This protein binds this small molecule.
Small molecule (SMILES): CN(C)C1CCC(Oc2ncnc3ccc([N+](=O)[O-])cc23)CC1

Binding-site contacts:
Ligand atom N01 contacts residue ALA52 of chain 1.D at 3.5 Å.
Ligand atom O22 contacts residue SER169 of chain 1.D at 3.8 Å.
Ligand atom C09 contacts residue LEU159 of chain 1.D at 3.7 Å (hydrophobic).
Ligand atom C16 contacts residue ASP113 of chain 1.D at 3.6 Å.
Ligand atom C15 contacts residue ASP113 of chain 1.D at 3.4 Å.
Ligand atom C10 contacts residue VAL104 of chain 1.D at 3.5 Å (hydrophobic).
Ligand atom C06 contacts residue ALA52 of chain 1.D at 3.4 Å (hydrophobic).
Ligand atom N12 contacts residue TYR103 of chain 1.D at 3.6 Å.
Ligand atom C02 contacts residue TYR105 of chain 1.D at 4.0 Å (hydrophobic).
Ligand atom N12 contacts residue LYS54 of chain 1.D at 4.0 Å.
Ligand atom O22 contacts residue TYR103 of chain 1.D at 3.2 Å.
Ligand atom N01 contacts residue TYR105 of chain 1.D at 3.9 Å.
Ligand atom C15 contacts residue SER110 of chain 1.D at 3.9 Å.
Ligand atom N19 contacts residue ASP113 of chain 1.D at 2.7 Å (salt-bridge).
Ligand atom C10 contacts residue LEU159 of chain 1.D at 3.7 Å (hydrophobic).
Ligand atom C10 contacts residue TYR103 of chain 1.D at 3.7 Å (hydrophobic).
Ligand atom C05 contacts residue ALA52 of chain 1.D at 3.9 Å (hydrophobic).
Ligand atom O11 contacts residue VAL41 of chain 1.D at 3.9 Å.
Ligand atom C07 contacts residue LEU159 of chain 1.D at 3.4 Å (hydrophobic).
Ligand atom C05 contacts residue LEU159 of chain 1.D at 3.3 Å (hydrophobic).
Ligand atom C04 contacts residue LEU159 of chain 1.D at 3.9 Å (hydrophobic).
Ligand atom O23 contacts residue TYR103 of chain 1.D at 3.9 Å.
Ligand atom C04 contacts residue MET33 of chain 1.D at 3.9 Å (hydrophobic).
Ligand atom C08 contacts residue TYR103 of chain 1.D at 3.9 Å (hydrophobic).
Ligand atom N01 contacts residue MET106 of chain 1.D at 3.2 Å (h-bond).
Ligand atom C14 contacts residue LEU159 of chain 1.D at 4.0 Å (hydrophobic).
Ligand atom C02 contacts residue MET33 of chain 1.D at 3.5 Å (hydrophobic).
Ligand atom C21 contacts residue MET33 of chain 1.D at 3.5 Å (hydrophobic).
Ligand atom C08 contacts residue LEU159 of chain 1.D at 3.5 Å (hydrophobic).
Ligand atom O23 contacts residue LYS54 of chain 1.D at 3.1 Å (salt-bridge).
Ligand atom N03 contacts residue MET33 of chain 1.D at 3.4 Å.
Ligand atom C21 contacts residue ASP113 of chain 1.D at 3.0 Å.
Ligand atom C17 contacts residue MET33 of chain 1.D at 3.8 Å (hydrophobic).
Ligand atom O22 contacts residue VAL87 of chain 1.D at 3.6 Å.
Ligand atom C17 contacts residue GLY34 of chain 1.D at 3.6 Å.
Ligand atom C10 contacts residue ALA52 of chain 1.D at 3.5 Å (hydrophobic).
Ligand atom C02 contacts residue MET106 of chain 1.D at 3.6 Å (hydrophobic).
Ligand atom C06 contacts residue LEU159 of chain 1.D at 3.5 Å (hydrophobic).
Ligand atom C09 contacts residue TYR103 of chain 1.D at 3.4 Å (hydrophobic).
Ligand atom C20 contacts residue ASP113 of chain 1.D at 3.6 Å.

Sequence of chain 1.D:
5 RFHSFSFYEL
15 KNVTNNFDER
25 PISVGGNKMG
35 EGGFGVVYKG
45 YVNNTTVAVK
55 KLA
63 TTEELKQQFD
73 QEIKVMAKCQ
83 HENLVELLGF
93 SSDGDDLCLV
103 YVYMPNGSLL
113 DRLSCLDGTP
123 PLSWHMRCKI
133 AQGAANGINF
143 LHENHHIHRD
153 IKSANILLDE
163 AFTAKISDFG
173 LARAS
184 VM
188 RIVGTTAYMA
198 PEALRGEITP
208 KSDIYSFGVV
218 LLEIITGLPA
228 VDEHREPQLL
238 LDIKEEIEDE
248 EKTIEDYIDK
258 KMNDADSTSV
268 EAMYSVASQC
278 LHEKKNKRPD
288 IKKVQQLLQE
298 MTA